Sequence of chain 1.A:
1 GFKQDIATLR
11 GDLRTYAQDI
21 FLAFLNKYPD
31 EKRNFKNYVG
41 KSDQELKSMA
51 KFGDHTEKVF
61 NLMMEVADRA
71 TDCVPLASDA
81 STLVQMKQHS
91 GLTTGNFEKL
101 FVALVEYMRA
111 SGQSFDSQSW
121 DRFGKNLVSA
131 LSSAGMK

This protein binds this small molecule.
Small molecule (SMILES): c1ccc2[nH]cnc2c1

Binding-site contacts:
Ligand atom C7 contacts residue PHE21 of chain 1.A at 3.3 Å (hydrophobic).
Ligand atom C4 contacts residue LEU100 of chain 1.A at 4.0 Å (hydrophobic).
Ligand atom C3A contacts residue VAL59 of chain 1.A at 3.5 Å (hydrophobic).
Ligand atom N1 contacts residue PHE21 of chain 1.A at 4.4 Å.
Ligand atom C3A contacts residue HEM1 of chain 1.C at 3.3 Å.
Ligand atom C4 contacts residue VAL59 of chain 1.A at 3.4 Å (hydrophobic).
Ligand atom C7A contacts residue PHE21 of chain 1.A at 4.1 Å (hydrophobic).
Ligand atom C7 contacts residue VAL59 of chain 1.A at 4.2 Å (hydrophobic).
Ligand atom C4 contacts residue HEM1 of chain 1.C at 3.3 Å.
Ligand atom C5 contacts residue VAL59 of chain 1.A at 3.6 Å (hydrophobic).
Ligand atom N3 contacts residue HIS89 of chain 1.A at 4.4 Å.
Ligand atom C2 contacts residue HEM1 of chain 1.C at 2.9 Å.
Ligand atom C7A contacts residue VAL59 of chain 1.A at 3.5 Å (hydrophobic).
Ligand atom C2 contacts residue PHE35 of chain 1.A at 4.0 Å (hydrophobic).
Ligand atom N1 contacts residue HEM1 of chain 1.C at 4.1 Å.
Ligand atom N1 contacts residue VAL59 of chain 1.A at 3.4 Å.
Ligand atom C6 contacts residue LEU100 of chain 1.A at 4.3 Å (hydrophobic).
Ligand atom N3 contacts residue HEM1 of chain 1.C at 2.2 Å.
Ligand atom C6 contacts residue PHE60 of chain 1.A at 4.2 Å (hydrophobic).
Ligand atom N1 contacts residue PHE35 of chain 1.A at 3.6 Å.
Ligand atom N3 contacts residue VAL59 of chain 1.A at 3.4 Å.
Ligand atom C7A contacts residue PHE35 of chain 1.A at 4.1 Å (hydrophobic).
Ligand atom C2 contacts residue VAL59 of chain 1.A at 3.2 Å (hydrophobic).
Ligand atom C5 contacts residue HEM1 of chain 1.C at 4.3 Å.
Ligand atom C7A contacts residue HEM1 of chain 1.C at 4.5 Å.
Ligand atom C6 contacts residue VAL59 of chain 1.A at 4.0 Å (hydrophobic).
Ligand atom C5 contacts residue LEU100 of chain 1.A at 3.6 Å (hydrophobic).
Ligand atom C5 contacts residue PHE21 of chain 1.A at 4.5 Å (hydrophobic).
Ligand atom C6 contacts residue PHE21 of chain 1.A at 3.3 Å (hydrophobic).